A protein and the small-molecule ligand that binds it are described below.
Small molecule (SMILES): OC[C@H]1O[C@@H](O[C@H]2[C@H](O)[C@@H](O)[C@H](O)O[C@@H]2CO)[C@H](O)[C@@H](O)[C@H]1O

Sequence of chain 1.B:
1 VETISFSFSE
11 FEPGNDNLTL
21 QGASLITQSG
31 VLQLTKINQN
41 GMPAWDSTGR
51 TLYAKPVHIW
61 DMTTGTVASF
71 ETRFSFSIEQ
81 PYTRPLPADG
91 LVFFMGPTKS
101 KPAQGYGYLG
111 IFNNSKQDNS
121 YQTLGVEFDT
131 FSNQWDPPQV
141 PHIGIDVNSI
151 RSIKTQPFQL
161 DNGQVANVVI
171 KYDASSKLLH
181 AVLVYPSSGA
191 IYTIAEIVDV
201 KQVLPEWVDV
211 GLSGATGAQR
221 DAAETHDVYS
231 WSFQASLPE

Binding-site contacts:
Ligand atom O3 contacts residue PHE131 of chain 1.B at 4.0 Å.
Ligand atom O4 contacts residue TYR106 of chain 1.B at 4.0 Å.
Ligand atom O3 contacts residue ASP89 of chain 1.B at 2.7 Å (salt-bridge).
Ligand atom C5 contacts residue PHE131 of chain 1.B at 3.5 Å (hydrophobic).
Ligand atom C3 contacts residue ALA218 of chain 1.B at 4.0 Å (hydrophobic).
Ligand atom C2 contacts residue TYR106 of chain 1.B at 4.3 Å (hydrophobic).
Ligand atom C2 contacts residue ALA218 of chain 1.B at 4.3 Å (hydrophobic).
Ligand atom O3 contacts residue GLN219 of chain 1.B at 3.3 Å (h-bond).
Ligand atom C3 contacts residue PHE131 of chain 1.B at 3.5 Å (hydrophobic).
Ligand atom C3 contacts residue GLY107 of chain 1.B at 4.3 Å.
Ligand atom C3 contacts residue ASN133 of chain 1.B at 3.6 Å.
Ligand atom C3 contacts residue GLN219 of chain 1.B at 4.3 Å.
Ligand atom O4 contacts residue ALA88 of chain 1.B at 3.9 Å.
Ligand atom C6 contacts residue ALA222 of chain 1.B at 3.6 Å (hydrophobic).
Ligand atom C4 contacts residue PHE131 of chain 1.B at 3.6 Å (hydrophobic).
Ligand atom O2 contacts residue ASN133 of chain 1.B at 3.5 Å (h-bond).
Ligand atom O4 contacts residue ALA218 of chain 1.B at 3.2 Å (h-bond).
Ligand atom C4 contacts residue ALA88 of chain 1.B at 3.9 Å (hydrophobic).
Ligand atom C1 contacts residue ALA218 of chain 1.B at 4.1 Å (hydrophobic).
Ligand atom C4 contacts residue ASP89 of chain 1.B at 3.3 Å.
Ligand atom O4 contacts residue ASP89 of chain 1.B at 2.8 Å (salt-bridge).
Ligand atom O5 contacts residue ALA218 of chain 1.B at 3.8 Å.
Ligand atom O3 contacts residue ASN133 of chain 1.B at 3.1 Å (h-bond).
Ligand atom C6 contacts residue PHE131 of chain 1.B at 3.9 Å (hydrophobic).
Ligand atom O4 contacts residue GLY217 of chain 1.B at 3.3 Å.
Ligand atom C6 contacts residue ALA218 of chain 1.B at 4.1 Å (hydrophobic).
Ligand atom O3 contacts residue TYR106 of chain 1.B at 3.7 Å.
Ligand atom C6 contacts residue GLN219 of chain 1.B at 4.4 Å.
Ligand atom C3 contacts residue ASP89 of chain 1.B at 3.5 Å.
Ligand atom O6 contacts residue PHE131 of chain 1.B at 4.1 Å.
Ligand atom O4 contacts residue ALA218 of chain 1.B at 3.7 Å.
Ligand atom O2 contacts residue GLN219 of chain 1.B at 3.8 Å.
Ligand atom C2 contacts residue GLN219 of chain 1.B at 4.1 Å.
Ligand atom O6 contacts residue GLN219 of chain 1.B at 3.4 Å (h-bond).
Ligand atom C6 contacts residue ALA88 of chain 1.B at 4.0 Å (hydrophobic).
Ligand atom C6 contacts residue GLY217 of chain 1.B at 4.2 Å.
Ligand atom O6 contacts residue ALA222 of chain 1.B at 3.7 Å.
Ligand atom C2 contacts residue ASN133 of chain 1.B at 4.2 Å.
Ligand atom O3 contacts residue GLY107 of chain 1.B at 2.9 Å (h-bond).
Ligand atom O3 contacts residue ALA218 of chain 1.B at 3.8 Å.